Sequence of chain 1.A:
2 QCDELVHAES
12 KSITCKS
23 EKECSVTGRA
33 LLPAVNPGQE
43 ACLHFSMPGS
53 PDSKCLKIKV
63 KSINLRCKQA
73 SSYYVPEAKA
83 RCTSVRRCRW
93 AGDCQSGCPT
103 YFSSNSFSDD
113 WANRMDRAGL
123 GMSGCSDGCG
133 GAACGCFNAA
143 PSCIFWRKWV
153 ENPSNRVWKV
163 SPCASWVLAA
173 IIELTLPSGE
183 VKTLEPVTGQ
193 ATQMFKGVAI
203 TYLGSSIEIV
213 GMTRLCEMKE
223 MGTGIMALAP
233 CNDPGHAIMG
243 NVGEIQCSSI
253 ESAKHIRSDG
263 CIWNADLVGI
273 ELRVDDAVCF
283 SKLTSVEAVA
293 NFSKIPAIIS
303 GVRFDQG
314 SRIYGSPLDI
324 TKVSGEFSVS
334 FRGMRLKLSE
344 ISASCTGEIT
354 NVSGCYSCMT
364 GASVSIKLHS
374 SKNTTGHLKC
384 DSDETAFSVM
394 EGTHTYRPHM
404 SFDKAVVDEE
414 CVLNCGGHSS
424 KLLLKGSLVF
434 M

Binding-site contacts:
Ligand atom C8 contacts residue GLN2 of chain 1.A at 4.0 Å.
Ligand atom O2 contacts residue LYS61 of chain 1.A at 3.0 Å (salt-bridge).
Ligand atom C6 contacts residue VAL392 of chain 1.A at 4.2 Å (hydrophobic).
Ligand atom N2 contacts residue ASN376 of chain 1.A at 2.8 Å (h-bond).
Ligand atom C6 contacts residue LYS63 of chain 1.A at 4.1 Å.
Ligand atom O6 contacts residue MET393 of chain 1.A at 3.7 Å.
Ligand atom N2 contacts residue GLU394 of chain 1.A at 3.8 Å.
Ligand atom C5 contacts residue ASN376 of chain 1.A at 3.6 Å.
Ligand atom C5 contacts residue SER391 of chain 1.A at 4.3 Å.
Ligand atom O7 contacts residue LYS61 of chain 1.A at 3.6 Å.
Ligand atom O5 contacts residue MET393 of chain 1.A at 4.3 Å.
Ligand atom C2 contacts residue GLN2 of chain 1.A at 4.3 Å.
Ligand atom C6 contacts residue MET393 of chain 1.A at 4.2 Å (hydrophobic).
Ligand atom O2 contacts residue GLU175 of chain 1.A at 3.7 Å.
Ligand atom O4 contacts residue SER391 of chain 1.A at 4.1 Å.
Ligand atom C3 contacts residue GLU175 of chain 1.A at 4.4 Å.
Ligand atom N2 contacts residue GLN2 of chain 1.A at 4.0 Å.
Ligand atom O7 contacts residue ASN376 of chain 1.A at 3.9 Å.
Ligand atom C2 contacts residue ASN376 of chain 1.A at 2.3 Å.
Ligand atom O3 contacts residue GLU175 of chain 1.A at 3.4 Å (salt-bridge).
Ligand atom C7 contacts residue GLN2 of chain 1.A at 3.3 Å.
Ligand atom O5 contacts residue ASN376 of chain 1.A at 2.3 Å (h-bond).
Ligand atom C1 contacts residue MET393 of chain 1.A at 4.3 Å (hydrophobic).
Ligand atom C6 contacts residue SER391 of chain 1.A at 3.5 Å.
Ligand atom C4 contacts residue SER391 of chain 1.A at 3.8 Å.
Ligand atom C8 contacts residue GLU394 of chain 1.A at 4.2 Å.
Ligand atom O5 contacts residue MET393 of chain 1.A at 4.3 Å.
Ligand atom O6 contacts residue LYS63 of chain 1.A at 3.2 Å.
Ligand atom O7 contacts residue GLN2 of chain 1.A at 2.8 Å (h-bond).
Ligand atom C1 contacts residue ASN376 of chain 1.A at 1.4 Å.
Ligand atom C2 contacts residue LYS61 of chain 1.A at 4.3 Å.
Ligand atom O7 contacts residue GLU42 of chain 1.A at 4.4 Å.
Ligand atom C7 contacts residue ASN376 of chain 1.A at 3.6 Å.
Ligand atom C4 contacts residue ASN376 of chain 1.A at 4.2 Å.
Ligand atom O3 contacts residue LYS61 of chain 1.A at 4.1 Å.
Ligand atom O7 contacts residue MET393 of chain 1.A at 4.4 Å.
Ligand atom C7 contacts residue GLU394 of chain 1.A at 4.5 Å.
Ligand atom C1 contacts residue GLU394 of chain 1.A at 4.5 Å.
Ligand atom C3 contacts residue ASN376 of chain 1.A at 3.7 Å.

This small molecule binds to this protein.
Small molecule (SMILES): CC(=O)N[C@H]1[C@H](O[C@H]2[C@H](O[C@@H]3O[C@@H](C)[C@@H](O)[C@@H](O)[C@@H]3O)[C@@H](NC(C)=O)CO[C@@H]2CO[C@@H]2O[C@@H](C)[C@@H](O)[C@@H](O)[C@@H]2O)O[C@H](CO)[C@@H](O)[C@@H]1O